A small-molecule ligand and the protein it binds are described below.
Small molecule (SMILES): N[C@H](COc1cncc(-c2ccc3cnccc3c2)c1)CC1C=Nc2ccccc21

Sequence of chain 1.A:
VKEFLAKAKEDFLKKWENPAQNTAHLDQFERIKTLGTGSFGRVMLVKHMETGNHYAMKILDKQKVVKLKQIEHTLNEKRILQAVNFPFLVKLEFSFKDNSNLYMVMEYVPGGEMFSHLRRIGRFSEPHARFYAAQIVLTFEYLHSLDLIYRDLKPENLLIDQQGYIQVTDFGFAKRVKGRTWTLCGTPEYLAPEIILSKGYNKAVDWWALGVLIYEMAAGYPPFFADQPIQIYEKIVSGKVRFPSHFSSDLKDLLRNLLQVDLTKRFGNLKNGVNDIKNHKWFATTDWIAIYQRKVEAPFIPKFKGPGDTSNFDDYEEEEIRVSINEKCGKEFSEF

Binding-site contacts:
Ligand atom C16 contacts residue ASP185 of chain 1.A at 3.8 Å.
Ligand atom N4 contacts residue ASP185 of chain 1.A at 2.9 Å (salt-bridge).
Ligand atom N1 contacts residue LEU174 of chain 1.A at 3.6 Å.
Ligand atom C13 contacts residue GLY53 of chain 1.A at 3.6 Å.
Ligand atom C10 contacts residue ARG57 of chain 1.A at 3.6 Å.
Ligand atom O1 contacts residue ASP185 of chain 1.A at 3.1 Å (salt-bridge).
Ligand atom N1 contacts residue ALA71 of chain 1.A at 3.6 Å.
Ligand atom C23 contacts residue ASN172 of chain 1.A at 3.6 Å.
Ligand atom N1 contacts residue TYR123 of chain 1.A at 3.5 Å.
Ligand atom C12 contacts residue GLY53 of chain 1.A at 3.5 Å.
Ligand atom C18 contacts residue LYS73 of chain 1.A at 3.4 Å.
Ligand atom C24 contacts residue ASN172 of chain 1.A at 3.5 Å.
Ligand atom C8 contacts residue LEU174 of chain 1.A at 3.8 Å (hydrophobic).
Ligand atom C13 contacts residue THR52 of chain 1.A at 3.5 Å.
Ligand atom C17 contacts residue THR52 of chain 1.A at 3.7 Å.
Ligand atom C15 contacts residue ARG57 of chain 1.A at 3.8 Å.
Ligand atom C22 contacts residue ASP185 of chain 1.A at 3.7 Å.
Ligand atom C15 contacts residue VAL58 of chain 1.A at 3.5 Å (hydrophobic).
Ligand atom C9 contacts residue VAL124 of chain 1.A at 3.7 Å (hydrophobic).
Ligand atom C9 contacts residue ALA71 of chain 1.A at 3.4 Å (hydrophobic).
Ligand atom C18 contacts residue ASP185 of chain 1.A at 3.4 Å.
Ligand atom C5 contacts residue THR184 of chain 1.A at 3.7 Å.
Ligand atom C19 contacts residue LYS73 of chain 1.A at 3.6 Å.
Ligand atom C14 contacts residue GLY53 of chain 1.A at 3.7 Å.
Ligand atom C14 contacts residue THR52 of chain 1.A at 3.4 Å.
Ligand atom O1 contacts residue ASN172 of chain 1.A at 3.8 Å.
Ligand atom N4 contacts residue ASN172 of chain 1.A at 2.9 Å (h-bond).
Ligand atom N1 contacts residue VAL124 of chain 1.A at 3.1 Å (h-bond).
Ligand atom C6 contacts residue MET121 of chain 1.A at 3.7 Å (hydrophobic).
Ligand atom C8 contacts residue LEU50 of chain 1.A at 3.7 Å (hydrophobic).
Ligand atom C4 contacts residue ALA71 of chain 1.A at 3.5 Å (hydrophobic).
Ligand atom C9 contacts residue GLU122 of chain 1.A at 3.3 Å.
Ligand atom C4 contacts residue LEU174 of chain 1.A at 3.6 Å (hydrophobic).
Ligand atom C9 contacts residue LEU174 of chain 1.A at 3.5 Å (hydrophobic).
Ligand atom C6 contacts residue THR184 of chain 1.A at 3.5 Å.
Ligand atom N3 contacts residue LYS73 of chain 1.A at 2.8 Å (salt-bridge).
Ligand atom C8 contacts residue PHE328 of chain 1.A at 3.5 Å (hydrophobic).
Ligand atom N2 contacts residue GLY53 of chain 1.A at 3.8 Å.
Ligand atom C10 contacts residue GLY56 of chain 1.A at 3.6 Å.
Ligand atom C25 contacts residue THR52 of chain 1.A at 3.6 Å.